Sequence of chain 1.E:
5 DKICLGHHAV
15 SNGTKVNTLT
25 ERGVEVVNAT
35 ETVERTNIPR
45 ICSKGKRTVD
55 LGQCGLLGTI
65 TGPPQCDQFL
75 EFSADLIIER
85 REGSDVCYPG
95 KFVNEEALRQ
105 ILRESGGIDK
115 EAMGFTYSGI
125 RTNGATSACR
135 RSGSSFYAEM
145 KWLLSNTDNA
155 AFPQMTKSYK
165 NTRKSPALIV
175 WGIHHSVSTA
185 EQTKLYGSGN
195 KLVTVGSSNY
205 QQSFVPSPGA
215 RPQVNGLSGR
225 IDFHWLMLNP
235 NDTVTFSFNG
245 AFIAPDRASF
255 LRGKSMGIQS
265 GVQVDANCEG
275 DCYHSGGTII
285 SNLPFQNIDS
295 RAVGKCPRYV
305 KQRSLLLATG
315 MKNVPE

The protein below binds the small molecule below.
Small molecule (SMILES): CC(=O)N[C@H]1[C@H](O[C@H]2[C@H](O)[C@@H](NC(C)=O)CO[C@@H]2CO)O[C@H](CO)[C@@H](O[C@@H]2O[C@H](CO)[C@@H](O)[C@H](O)[C@@H]2O)[C@@H]1O

Sequence of chain 1.F:
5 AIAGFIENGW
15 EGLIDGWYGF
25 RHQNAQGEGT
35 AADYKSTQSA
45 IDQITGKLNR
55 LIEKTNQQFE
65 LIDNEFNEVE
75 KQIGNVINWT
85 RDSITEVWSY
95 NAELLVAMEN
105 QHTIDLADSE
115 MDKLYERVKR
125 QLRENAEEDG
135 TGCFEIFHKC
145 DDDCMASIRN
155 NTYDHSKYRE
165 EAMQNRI

Binding-site contacts:
Ligand atom O6 contacts residue LEU52 of chain 1.F at 4.0 Å.
Ligand atom C3 contacts residue ASN32 of chain 1.E at 3.9 Å.
Ligand atom C8 contacts residue NAG1 of chain 1.O at 3.8 Å.
Ligand atom O7 contacts residue ASN32 of chain 1.E at 3.6 Å (h-bond).
Ligand atom O6 contacts residue THR34 of chain 1.E at 4.0 Å.
Ligand atom C4 contacts residue ASN32 of chain 1.E at 4.3 Å.
Ligand atom C2 contacts residue ASN32 of chain 1.E at 2.6 Å.
Ligand atom N2 contacts residue NAG1 of chain 1.O at 3.5 Å (h-bond).
Ligand atom O6 contacts residue THR313 of chain 1.E at 3.8 Å.
Ligand atom N2 contacts residue ASN32 of chain 1.E at 3.1 Å (h-bond).
Ligand atom C7 contacts residue ASN32 of chain 1.E at 3.6 Å.
Ligand atom O5 contacts residue ALA33 of chain 1.E at 4.5 Å.
Ligand atom C6 contacts residue THR34 of chain 1.E at 3.5 Å.
Ligand atom C5 contacts residue ASN32 of chain 1.E at 3.6 Å.
Ligand atom C8 contacts residue THR34 of chain 1.E at 3.8 Å.
Ligand atom C1 contacts residue THR313 of chain 1.E at 3.9 Å.
Ligand atom C1 contacts residue ASN32 of chain 1.E at 1.5 Å.
Ligand atom O5 contacts residue THR313 of chain 1.E at 3.3 Å (h-bond).
Ligand atom C2 contacts residue NAG1 of chain 1.O at 4.5 Å.
Ligand atom O5 contacts residue ASN32 of chain 1.E at 2.4 Å (h-bond).
Ligand atom C7 contacts residue NAG1 of chain 1.O at 4.1 Å.